Binding-site contacts:
Ligand atom CA contacts residue ASP89 of chain 2.A at 3.5 Å.
Ligand atom N7 contacts residue ALA166 of chain 2.A at 3.1 Å (h-bond).
Ligand atom N7 contacts residue PRO165 of chain 2.A at 3.3 Å.
Ligand atom CA contacts residue HIS65 of chain 2.A at 3.5 Å.
Ligand atom C5' contacts residue GLN55 of chain 2.A at 3.6 Å.
Ligand atom O4' contacts residue GLY86 of chain 2.A at 3.4 Å.
Ligand atom N6 contacts residue PRO165 of chain 2.A at 3.1 Å (h-bond).
Ligand atom O2' contacts residue GLU109 of chain 2.A at 2.7 Å (salt-bridge).
Ligand atom O3' contacts residue GLU109 of chain 2.A at 2.5 Å (salt-bridge).
Ligand atom N6 contacts residue THR168 of chain 2.A at 3.4 Å (h-bond).
Ligand atom CA contacts residue TYR226 of chain 2.A at 3.5 Å (hydrophobic).
Ligand atom N3 contacts residue GLY86 of chain 2.A at 3.5 Å.
Ligand atom C4' contacts residue GLU109 of chain 2.A at 3.5 Å.
Ligand atom C4' contacts residue ASP158 of chain 2.A at 3.6 Å.
Ligand atom C8 contacts residue SER160 of chain 2.A at 3.3 Å.
Ligand atom C3' contacts residue GLU109 of chain 2.A at 3.4 Å.
Ligand atom N1 contacts residue ALA141 of chain 2.A at 2.9 Å (h-bond).
Ligand atom C5' contacts residue SER160 of chain 2.A at 3.6 Å.
Ligand atom N3 contacts residue ILE110 of chain 2.A at 3.3 Å (h-bond).
Ligand atom O4' contacts residue SER160 of chain 2.A at 3.6 Å.
Ligand atom C5' contacts residue ASP158 of chain 2.A at 3.3 Å.
Ligand atom C2 contacts residue ILE110 of chain 2.A at 3.3 Å (hydrophobic).
Ligand atom O2' contacts residue GLN34 of chain 2.A at 2.8 Å (h-bond).
Ligand atom N contacts residue ASP89 of chain 2.A at 2.6 Å (salt-bridge).
Ligand atom N contacts residue HIS65 of chain 2.A at 2.9 Å (h-bond).
Ligand atom C1' contacts residue GLU109 of chain 2.A at 3.5 Å.
Ligand atom SD contacts residue ASP89 of chain 2.A at 3.2 Å (salt-bridge).
Ligand atom CE contacts residue ASP89 of chain 2.A at 2.8 Å.
Ligand atom CB contacts residue GLN55 of chain 2.A at 3.0 Å.
Ligand atom C2 contacts residue CYS108 of chain 2.A at 3.6 Å (hydrophobic).
Ligand atom C2 contacts residue ALA141 of chain 2.A at 3.6 Å (hydrophobic).
Ligand atom N contacts residue ASP158 of chain 2.A at 2.7 Å (salt-bridge).
Ligand atom CB contacts residue ASP89 of chain 2.A at 3.5 Å.
Ligand atom O3' contacts residue VAL114 of chain 2.A at 3.5 Å.
Ligand atom O4' contacts residue ASP158 of chain 2.A at 3.5 Å (salt-bridge).
Ligand atom CA contacts residue GLN55 of chain 2.A at 3.3 Å.
Ligand atom N6 contacts residue ASP140 of chain 2.A at 3.0 Å (salt-bridge).
Ligand atom C2' contacts residue GLU109 of chain 2.A at 3.5 Å.
Ligand atom CG contacts residue ASP158 of chain 2.A at 3.1 Å.
Ligand atom C4 contacts residue ILE110 of chain 2.A at 3.4 Å (hydrophobic).

The protein below binds the small molecule below.
Small molecule (SMILES): C[S@@H](CCCN)C[C@H]1O[C@@H](n2cnc3c(N)ncnc32)[C@H](O)[C@@H]1O

Sequence of chain 2.A:
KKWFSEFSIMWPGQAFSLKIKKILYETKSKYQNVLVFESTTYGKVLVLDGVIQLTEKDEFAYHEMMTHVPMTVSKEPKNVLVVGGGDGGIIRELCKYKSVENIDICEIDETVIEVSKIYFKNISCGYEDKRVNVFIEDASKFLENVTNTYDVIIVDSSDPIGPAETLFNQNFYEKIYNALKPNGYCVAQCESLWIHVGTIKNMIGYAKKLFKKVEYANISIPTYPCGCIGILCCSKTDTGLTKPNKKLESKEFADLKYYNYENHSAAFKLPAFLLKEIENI